This protein binds this small molecule.
Small molecule (SMILES): Nc1ncnc2c1ncn2[C@@H]1O[C@H](CO[P](=O)(O)O[P](=O)(O)CP(=O)(O)O)[C@@H](O)[C@H]1O

Sequence of chain 1.F:
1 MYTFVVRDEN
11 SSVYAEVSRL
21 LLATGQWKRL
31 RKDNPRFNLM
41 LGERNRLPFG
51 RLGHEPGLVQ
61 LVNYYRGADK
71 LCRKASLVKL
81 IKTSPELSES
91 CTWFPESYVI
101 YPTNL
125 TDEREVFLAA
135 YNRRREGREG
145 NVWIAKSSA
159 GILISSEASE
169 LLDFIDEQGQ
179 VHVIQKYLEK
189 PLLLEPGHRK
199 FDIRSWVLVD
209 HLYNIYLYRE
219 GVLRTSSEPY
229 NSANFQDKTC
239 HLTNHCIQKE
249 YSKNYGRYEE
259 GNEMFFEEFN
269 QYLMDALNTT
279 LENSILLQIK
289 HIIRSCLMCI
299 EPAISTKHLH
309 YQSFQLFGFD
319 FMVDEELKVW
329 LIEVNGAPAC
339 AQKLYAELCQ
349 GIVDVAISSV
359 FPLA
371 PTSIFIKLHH

Binding-site contacts:
Ligand atom O2A contacts residue LYS74 of chain 1.F at 3.4 Å.
Ligand atom N7 contacts residue GLN183 of chain 1.F at 3.1 Å (h-bond).
Ligand atom C4' contacts residue ASN242 of chain 1.F at 3.6 Å.
Ligand atom O2G contacts residue ARG202 of chain 1.F at 3.7 Å.
Ligand atom PG contacts residue GLU331 of chain 1.F at 3.2 Å.
Ligand atom O2' contacts residue LYS198 of chain 1.F at 3.7 Å.
Ligand atom N6 contacts residue GLN183 of chain 1.F at 2.8 Å (h-bond).
Ligand atom N1 contacts residue LEU186 of chain 1.F at 2.8 Å (h-bond).
Ligand atom O2' contacts residue THR241 of chain 1.F at 3.5 Å (h-bond).
Ligand atom C6 contacts residue GLN183 of chain 1.F at 3.6 Å.
Ligand atom N7 contacts residue LYS150 of chain 1.F at 3.0 Å (salt-bridge).
Ligand atom O2G contacts residue ASP318 of chain 1.F at 2.5 Å (salt-bridge).
Ligand atom PB contacts residue GLU331 of chain 1.F at 3.8 Å.
Ligand atom N3 contacts residue TYR185 of chain 1.F at 3.4 Å.
Ligand atom C2 contacts residue LYS198 of chain 1.F at 3.1 Å.
Ligand atom O2' contacts residue HIS239 of chain 1.F at 2.9 Å (h-bond).
Ligand atom O1B contacts residue GLU331 of chain 1.F at 2.7 Å (salt-bridge).
Ligand atom O1B contacts residue MG1 of chain 1.X at 2.2 Å.
Ligand atom N3 contacts residue LYS198 of chain 1.F at 2.7 Å (salt-bridge).
Ligand atom C2 contacts residue TYR185 of chain 1.F at 3.4 Å (hydrophobic).
Ligand atom O3G contacts residue MG1 of chain 1.X at 2.5 Å.
Ligand atom N6 contacts residue LYS184 of chain 1.F at 2.9 Å (salt-bridge).
Ligand atom O2G contacts residue ARG222 of chain 1.F at 3.1 Å (salt-bridge).
Ligand atom C8 contacts residue ILE148 of chain 1.F at 3.8 Å (hydrophobic).
Ligand atom C8 contacts residue LYS150 of chain 1.F at 3.3 Å.
Ligand atom PG contacts residue ASN333 of chain 1.F at 3.8 Å.
Ligand atom C3' contacts residue THR241 of chain 1.F at 3.4 Å.
Ligand atom N1 contacts residue TYR185 of chain 1.F at 3.5 Å.
Ligand atom O2A contacts residue LYS150 of chain 1.F at 3.1 Å (salt-bridge).
Ligand atom C2 contacts residue LEU186 of chain 1.F at 3.4 Å (hydrophobic).
Ligand atom O3G contacts residue ASN333 of chain 1.F at 2.5 Å (h-bond).
Ligand atom O1A contacts residue GLU331 of chain 1.F at 3.2 Å (salt-bridge).
Ligand atom O2G contacts residue GLU331 of chain 1.F at 3.5 Å (salt-bridge).
Ligand atom PB contacts residue MG1 of chain 1.X at 3.5 Å.
Ligand atom C3B contacts residue ASN242 of chain 1.F at 3.6 Å.
Ligand atom C6 contacts residue LEU186 of chain 1.F at 3.8 Å (hydrophobic).
Ligand atom O3G contacts residue GLU331 of chain 1.F at 2.0 Å (salt-bridge).
Ligand atom O3' contacts residue THR241 of chain 1.F at 2.0 Å (h-bond).
Ligand atom C5 contacts residue GLN183 of chain 1.F at 3.6 Å.
Ligand atom O1B contacts residue LYS74 of chain 1.F at 3.4 Å (salt-bridge).